This protein binds this small molecule.
Small molecule (SMILES): C=C(/N=C/c1c(COP(=O)(O)O)cnc(C)c1O)C(=O)O

Binding-site contacts:
Ligand atom O contacts residue THR110 of chain 2.B at 3.3 Å (h-bond).
Ligand atom C2A contacts residue SER377 of chain 2.B at 3.5 Å.
Ligand atom OXT contacts residue ALA112 of chain 2.B at 3.6 Å.
Ligand atom N contacts residue GLY303 of chain 2.B at 3.5 Å.
Ligand atom C contacts residue GLY111 of chain 2.B at 3.4 Å.
Ligand atom O contacts residue GLN114 of chain 2.B at 2.8 Å (h-bond).
Ligand atom C contacts residue THR110 of chain 2.B at 3.3 Å.
Ligand atom C4A contacts residue GLY303 of chain 2.B at 3.4 Å.
Ligand atom OP2 contacts residue SER235 of chain 2.B at 3.1 Å (h-bond).
Ligand atom O contacts residue HIS115 of chain 2.B at 2.7 Å (h-bond).
Ligand atom OP3 contacts residue GLY233 of chain 2.B at 3.5 Å (h-bond).
Ligand atom O contacts residue GLY113 of chain 2.B at 3.4 Å (h-bond).
Ligand atom N1 contacts residue SER377 of chain 2.B at 2.6 Å (h-bond).
Ligand atom C4A contacts residue LYS87 of chain 2.B at 3.1 Å.
Ligand atom CB contacts residue GLY303 of chain 2.B at 3.5 Å.
Ligand atom C6 contacts residue CYS230 of chain 2.B at 3.5 Å (hydrophobic).
Ligand atom O3 contacts residue GLN114 of chain 2.B at 3.5 Å.
Ligand atom C6 contacts residue SER377 of chain 2.B at 3.5 Å.
Ligand atom OP3 contacts residue SER235 of chain 2.B at 3.5 Å (h-bond).
Ligand atom OP4 contacts residue LYS87 of chain 2.B at 3.2 Å (salt-bridge).
Ligand atom C6 contacts residue GLU350 of chain 2.B at 3.5 Å.
Ligand atom OP2 contacts residue HIS86 of chain 2.B at 3.0 Å (h-bond).
Ligand atom OXT contacts residue GLY111 of chain 2.B at 2.5 Å (h-bond).
Ligand atom C contacts residue ALA112 of chain 2.B at 3.4 Å (hydrophobic).
Ligand atom OP1 contacts residue GLY234 of chain 2.B at 3.4 Å (h-bond).
Ligand atom N contacts residue ALA112 of chain 2.B at 3.6 Å.
Ligand atom OP3 contacts residue GLY232 of chain 2.B at 2.8 Å (h-bond).
Ligand atom CA contacts residue ALA112 of chain 2.B at 3.6 Å (hydrophobic).
Ligand atom OP1 contacts residue LYS87 of chain 2.B at 3.2 Å (salt-bridge).
Ligand atom OP1 contacts residue THR190 of chain 2.B at 2.7 Å (h-bond).
Ligand atom OP1 contacts residue SER235 of chain 2.B at 2.7 Å (h-bond).
Ligand atom C2 contacts residue SER377 of chain 2.B at 3.5 Å.
Ligand atom C5A contacts residue GLY303 of chain 2.B at 3.3 Å.
Ligand atom C contacts residue HIS115 of chain 2.B at 3.6 Å.
Ligand atom OXT contacts residue THR110 of chain 2.B at 2.6 Å (h-bond).
Ligand atom N1 contacts residue GLU350 of chain 2.B at 3.3 Å.
Ligand atom P contacts residue SER235 of chain 2.B at 3.4 Å.
Ligand atom OP3 contacts residue GLY234 of chain 2.B at 2.8 Å (h-bond).
Ligand atom N contacts residue LYS87 of chain 2.B at 3.5 Å.
Ligand atom OP2 contacts residue ASN236 of chain 2.B at 2.7 Å (h-bond).

Sequence of chain 2.B:
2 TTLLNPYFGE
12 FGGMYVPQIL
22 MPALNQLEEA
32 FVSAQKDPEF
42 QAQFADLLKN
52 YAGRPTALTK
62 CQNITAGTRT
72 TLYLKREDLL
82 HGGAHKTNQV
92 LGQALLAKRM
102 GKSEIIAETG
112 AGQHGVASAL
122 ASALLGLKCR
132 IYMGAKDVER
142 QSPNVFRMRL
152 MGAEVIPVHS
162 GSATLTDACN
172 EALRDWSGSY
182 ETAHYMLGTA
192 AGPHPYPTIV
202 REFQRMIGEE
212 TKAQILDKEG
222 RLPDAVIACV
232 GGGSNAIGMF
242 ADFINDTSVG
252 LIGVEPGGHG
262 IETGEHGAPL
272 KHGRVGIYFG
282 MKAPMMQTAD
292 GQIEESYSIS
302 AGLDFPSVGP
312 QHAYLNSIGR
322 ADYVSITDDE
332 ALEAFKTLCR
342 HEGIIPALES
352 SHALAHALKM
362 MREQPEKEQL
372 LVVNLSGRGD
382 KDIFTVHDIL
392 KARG